Sequence of chain 1.A:
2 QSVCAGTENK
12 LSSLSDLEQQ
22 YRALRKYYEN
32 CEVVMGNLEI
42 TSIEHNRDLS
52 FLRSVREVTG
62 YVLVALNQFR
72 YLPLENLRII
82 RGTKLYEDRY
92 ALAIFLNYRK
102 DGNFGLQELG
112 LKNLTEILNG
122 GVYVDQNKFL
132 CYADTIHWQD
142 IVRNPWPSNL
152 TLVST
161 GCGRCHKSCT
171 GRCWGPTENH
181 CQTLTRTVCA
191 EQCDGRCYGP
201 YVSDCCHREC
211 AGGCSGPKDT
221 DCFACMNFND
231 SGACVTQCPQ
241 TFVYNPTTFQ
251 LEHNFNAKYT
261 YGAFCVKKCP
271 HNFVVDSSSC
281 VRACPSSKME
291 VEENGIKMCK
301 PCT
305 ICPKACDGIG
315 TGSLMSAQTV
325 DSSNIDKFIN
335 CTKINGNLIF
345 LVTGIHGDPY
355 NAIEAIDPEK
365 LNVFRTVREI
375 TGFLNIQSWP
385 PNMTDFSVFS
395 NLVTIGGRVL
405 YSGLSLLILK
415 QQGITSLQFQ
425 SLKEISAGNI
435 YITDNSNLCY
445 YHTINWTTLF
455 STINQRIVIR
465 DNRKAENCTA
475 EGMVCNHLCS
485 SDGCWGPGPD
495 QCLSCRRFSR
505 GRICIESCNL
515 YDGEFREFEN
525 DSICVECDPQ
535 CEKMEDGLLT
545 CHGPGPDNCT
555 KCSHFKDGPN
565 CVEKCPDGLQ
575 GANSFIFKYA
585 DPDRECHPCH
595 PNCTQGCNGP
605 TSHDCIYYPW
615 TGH

The protein below binds the small molecule below.
Small molecule (SMILES): CC(=O)N[C@@H]1[C@@H](O)[C@H](O)[C@@H](CO)O[C@H]1O

Binding-site contacts:
Ligand atom O4 contacts residue GLU363 of chain 1.A at 4.0 Å.
Ligand atom C8 contacts residue MET387 of chain 1.A at 4.1 Å (hydrophobic).
Ligand atom C3 contacts residue PRO362 of chain 1.A at 4.1 Å (hydrophobic).
Ligand atom C7 contacts residue ASN386 of chain 1.A at 3.4 Å.
Ligand atom O5 contacts residue PRO362 of chain 1.A at 4.4 Å.
Ligand atom C1 contacts residue ASN386 of chain 1.A at 1.5 Å.
Ligand atom C5 contacts residue ASN386 of chain 1.A at 3.7 Å.
Ligand atom O3 contacts residue GLU363 of chain 1.A at 3.3 Å.
Ligand atom C2 contacts residue ASN386 of chain 1.A at 2.5 Å.
Ligand atom C3 contacts residue ASN386 of chain 1.A at 3.8 Å.
Ligand atom C3 contacts residue GLU363 of chain 1.A at 4.0 Å.
Ligand atom N2 contacts residue PRO362 of chain 1.A at 4.3 Å.
Ligand atom C8 contacts residue ASN386 of chain 1.A at 3.1 Å.
Ligand atom O4 contacts residue ASP361 of chain 1.A at 4.4 Å.
Ligand atom N2 contacts residue ASN386 of chain 1.A at 2.9 Å (h-bond).
Ligand atom C4 contacts residue ASN386 of chain 1.A at 4.3 Å.
Ligand atom O7 contacts residue GLU363 of chain 1.A at 4.2 Å.
Ligand atom O5 contacts residue ASN386 of chain 1.A at 2.4 Å (h-bond).
Ligand atom N2 contacts residue MET387 of chain 1.A at 4.4 Å.
Ligand atom N2 contacts residue GLU363 of chain 1.A at 4.2 Å.
Ligand atom C1 contacts residue PRO362 of chain 1.A at 3.9 Å (hydrophobic).
Ligand atom C5 contacts residue PRO362 of chain 1.A at 4.1 Å (hydrophobic).
Ligand atom C2 contacts residue PRO362 of chain 1.A at 4.3 Å (hydrophobic).